Sequence of chain 1.G:
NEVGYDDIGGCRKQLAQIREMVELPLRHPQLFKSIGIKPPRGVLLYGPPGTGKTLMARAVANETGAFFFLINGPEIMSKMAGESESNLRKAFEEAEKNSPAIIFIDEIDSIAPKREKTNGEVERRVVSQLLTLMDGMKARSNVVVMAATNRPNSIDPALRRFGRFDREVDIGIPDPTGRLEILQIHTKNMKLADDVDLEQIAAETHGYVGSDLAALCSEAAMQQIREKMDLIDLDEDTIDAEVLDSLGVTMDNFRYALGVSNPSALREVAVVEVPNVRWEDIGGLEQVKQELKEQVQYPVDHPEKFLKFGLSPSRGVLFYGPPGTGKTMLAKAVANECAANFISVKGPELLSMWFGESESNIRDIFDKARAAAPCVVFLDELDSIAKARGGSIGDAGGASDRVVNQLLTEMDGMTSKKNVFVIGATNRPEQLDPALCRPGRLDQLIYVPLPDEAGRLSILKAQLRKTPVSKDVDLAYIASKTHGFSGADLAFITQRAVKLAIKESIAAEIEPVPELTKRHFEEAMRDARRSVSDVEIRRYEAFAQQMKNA

The small molecule below binds the protein below.
Small molecule (SMILES): Nc1ncnc2c1ncn2[C@@H]1O[C@H](COP(=O)(O)OP(=O)(O)OP(O)(O)=S)[C@@H](O)[C@H]1O

Sequence of chain 1.F:
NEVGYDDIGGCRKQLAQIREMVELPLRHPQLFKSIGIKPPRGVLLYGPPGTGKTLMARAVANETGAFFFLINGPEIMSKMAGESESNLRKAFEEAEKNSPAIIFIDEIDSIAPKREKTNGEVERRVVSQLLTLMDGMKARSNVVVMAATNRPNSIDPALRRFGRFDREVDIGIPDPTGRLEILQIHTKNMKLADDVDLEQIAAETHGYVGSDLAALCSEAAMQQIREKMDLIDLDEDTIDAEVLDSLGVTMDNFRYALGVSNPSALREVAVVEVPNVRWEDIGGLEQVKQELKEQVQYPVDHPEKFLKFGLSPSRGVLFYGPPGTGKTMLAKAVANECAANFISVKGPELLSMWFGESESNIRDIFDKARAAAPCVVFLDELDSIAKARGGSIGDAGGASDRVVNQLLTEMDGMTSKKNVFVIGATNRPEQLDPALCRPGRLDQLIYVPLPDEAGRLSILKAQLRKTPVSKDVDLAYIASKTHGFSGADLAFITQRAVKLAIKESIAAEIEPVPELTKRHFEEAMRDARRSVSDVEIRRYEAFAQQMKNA

Binding-site contacts:
Ligand atom N1 contacts residue ILE222 of chain 1.G at 3.4 Å.
Ligand atom N3 contacts residue HIS400 of chain 1.G at 3.2 Å.
Ligand atom S1G contacts residue MG1 of chain 1.FA at 2.5 Å.
Ligand atom C5' contacts residue PHE376 of chain 1.F at 3.6 Å (hydrophobic).
Ligand atom PA contacts residue GLY266 of chain 1.G at 3.5 Å.
Ligand atom N3 contacts residue LEU269 of chain 1.G at 3.6 Å.
Ligand atom O3B contacts residue LYS267 of chain 1.G at 3.0 Å (salt-bridge).
Ligand atom O2A contacts residue GLY264 of chain 1.G at 3.1 Å.
Ligand atom N7 contacts residue GLY424 of chain 1.G at 3.5 Å.
Ligand atom N7 contacts residue THR265 of chain 1.G at 3.6 Å.
Ligand atom O2A contacts residue GLY266 of chain 1.G at 2.5 Å (h-bond).
Ligand atom O3B contacts residue GLY264 of chain 1.G at 2.8 Å (h-bond).
Ligand atom C5' contacts residue SER425 of chain 1.G at 3.3 Å.
Ligand atom O3B contacts residue MG1 of chain 1.FA at 3.0 Å.
Ligand atom PB contacts residue MG1 of chain 1.FA at 2.8 Å.
Ligand atom O1A contacts residue GLY266 of chain 1.G at 3.2 Å.
Ligand atom N6 contacts residue GLY223 of chain 1.G at 3.5 Å (h-bond).
Ligand atom N1 contacts residue ILE396 of chain 1.G at 3.6 Å.
Ligand atom O2A contacts residue THR265 of chain 1.G at 3.2 Å (h-bond).
Ligand atom O2B contacts residue THR265 of chain 1.G at 2.5 Å (h-bond).
Ligand atom O1A contacts residue THR268 of chain 1.G at 3.4 Å (h-bond).
Ligand atom O2G contacts residue GLY264 of chain 1.G at 3.3 Å (h-bond).
Ligand atom O1B contacts residue MG1 of chain 1.FA at 2.0 Å.
Ligand atom C8 contacts residue GLY266 of chain 1.G at 3.5 Å.
Ligand atom O1B contacts residue THR268 of chain 1.G at 2.5 Å (h-bond).
Ligand atom PG contacts residue MG1 of chain 1.FA at 2.5 Å.
Ligand atom O2B contacts residue GLY266 of chain 1.G at 2.5 Å (h-bond).
Ligand atom O2B contacts residue GLY264 of chain 1.G at 3.2 Å.
Ligand atom O4' contacts residue SER425 of chain 1.G at 3.2 Å (h-bond).
Ligand atom N7 contacts residue GLY266 of chain 1.G at 3.4 Å (h-bond).
Ligand atom O3A contacts residue MG1 of chain 1.FA at 3.2 Å.
Ligand atom PB contacts residue LYS267 of chain 1.G at 3.5 Å.
Ligand atom O1A contacts residue LEU269 of chain 1.G at 3.1 Å (h-bond).
Ligand atom C6 contacts residue ILE222 of chain 1.G at 3.4 Å (hydrophobic).
Ligand atom N6 contacts residue ILE396 of chain 1.G at 3.3 Å.
Ligand atom O2B contacts residue LYS267 of chain 1.G at 2.7 Å (salt-bridge).
Ligand atom O1B contacts residue LYS267 of chain 1.G at 3.2 Å (salt-bridge).
Ligand atom N6 contacts residue ILE222 of chain 1.G at 3.4 Å.
Ligand atom O3G contacts residue MG1 of chain 1.FA at 2.0 Å.
Ligand atom C2 contacts residue HIS400 of chain 1.G at 3.6 Å.